Sequence of chain 1.D:
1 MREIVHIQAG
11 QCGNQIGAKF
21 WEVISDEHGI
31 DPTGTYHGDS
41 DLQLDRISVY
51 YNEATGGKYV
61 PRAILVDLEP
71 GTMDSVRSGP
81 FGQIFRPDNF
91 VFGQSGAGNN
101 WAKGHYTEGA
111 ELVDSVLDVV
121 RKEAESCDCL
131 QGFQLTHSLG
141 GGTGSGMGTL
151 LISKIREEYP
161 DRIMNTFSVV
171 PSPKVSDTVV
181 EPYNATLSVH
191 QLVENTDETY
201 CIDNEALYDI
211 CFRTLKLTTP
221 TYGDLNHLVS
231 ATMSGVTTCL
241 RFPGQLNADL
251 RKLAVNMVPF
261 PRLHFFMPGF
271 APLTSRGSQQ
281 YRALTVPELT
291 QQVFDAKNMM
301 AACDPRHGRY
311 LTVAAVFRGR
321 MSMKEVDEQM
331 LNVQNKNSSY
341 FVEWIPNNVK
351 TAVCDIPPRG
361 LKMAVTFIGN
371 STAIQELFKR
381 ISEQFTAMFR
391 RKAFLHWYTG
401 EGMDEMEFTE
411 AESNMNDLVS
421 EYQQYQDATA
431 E

The small molecule below binds the protein below.
Small molecule (SMILES): CC(=O)O[C@H]1C(=O)[C@@]2(C)[C@H]([C@H](OC(=O)c3ccccc3)[C@]3(O)C[C@H](OC(=O)[C@H](O)[C@@H](NC(=O)c4ccccc4)c4ccccc4)C(C)=C1C3(C)C)[C@]1(OC(C)=O)CO[C@@H]1C[C@@H]2O

Binding-site contacts:
Ligand atom O07 contacts residue GLN279 of chain 1.D at 3.4 Å (h-bond).
Ligand atom O03 contacts residue ARG276 of chain 1.D at 3.3 Å (salt-bridge).
Ligand atom C28 contacts residue ARG359 of chain 1.D at 3.7 Å.
Ligand atom C06 contacts residue HIS227 of chain 1.D at 3.9 Å.
Ligand atom C33 contacts residue ASP26 of chain 1.D at 3.2 Å.
Ligand atom O06 contacts residue THR274 of chain 1.D at 2.5 Å (h-bond).
Ligand atom C27 contacts residue ARG359 of chain 1.D at 3.4 Å.
Ligand atom C07 contacts residue HIS227 of chain 1.D at 3.3 Å.
Ligand atom C32 contacts residue ASP26 of chain 1.D at 3.7 Å.
Ligand atom C34 contacts residue GLU22 of chain 1.D at 3.7 Å.
Ligand atom C41 contacts residue GLU27 of chain 1.D at 3.7 Å.
Ligand atom C33 contacts residue GLU22 of chain 1.D at 4.0 Å.
Ligand atom C16 contacts residue THR274 of chain 1.D at 3.4 Å.
Ligand atom C34 contacts residue LYS19 of chain 1.D at 4.0 Å.
Ligand atom C40 contacts residue SER234 of chain 1.D at 3.5 Å.
Ligand atom C07 contacts residue ASP224 of chain 1.D at 3.9 Å.
Ligand atom O08 contacts residue GLN279 of chain 1.D at 3.7 Å.
Ligand atom C40 contacts residue ALA231 of chain 1.D at 3.8 Å (hydrophobic).
Ligand atom C15 contacts residue THR274 of chain 1.D at 3.5 Å.
Ligand atom C09 contacts residue HIS227 of chain 1.D at 3.8 Å.
Ligand atom C31 contacts residue HIS227 of chain 1.D at 3.4 Å.
Ligand atom C02 contacts residue ARG276 of chain 1.D at 4.0 Å.
Ligand atom C38 contacts residue PRO358 of chain 1.D at 4.0 Å (hydrophobic).
Ligand atom C41 contacts residue VAL23 of chain 1.D at 3.5 Å (hydrophobic).
Ligand atom C30 contacts residue HIS227 of chain 1.D at 3.2 Å.
Ligand atom C39 contacts residue ALA231 of chain 1.D at 3.6 Å (hydrophobic).
Ligand atom C19 contacts residue THR274 of chain 1.D at 3.8 Å.
Ligand atom O13 contacts residue ARG359 of chain 1.D at 3.2 Å (salt-bridge).
Ligand atom C06 contacts residue LEU215 of chain 1.D at 4.0 Å (hydrophobic).
Ligand atom C47 contacts residue ARG276 of chain 1.D at 3.4 Å.
Ligand atom C41 contacts residue SER234 of chain 1.D at 3.9 Å.
Ligand atom O14 contacts residue HIS227 of chain 1.D at 2.3 Å (h-bond).
Ligand atom C44 contacts residue LEU361 of chain 1.D at 3.8 Å (hydrophobic).
Ligand atom C36 contacts residue HIS227 of chain 1.D at 3.1 Å.
Ligand atom C19 contacts residue GLN279 of chain 1.D at 3.4 Å.
Ligand atom C14 contacts residue THR274 of chain 1.D at 3.6 Å.
Ligand atom C08 contacts residue ASP224 of chain 1.D at 4.0 Å.
Ligand atom O12 contacts residue ARG359 of chain 1.D at 2.9 Å (salt-bridge).
Ligand atom O05 contacts residue LEU361 of chain 1.D at 3.2 Å.
Ligand atom C08 contacts residue HIS227 of chain 1.D at 3.3 Å.